A small-molecule ligand and the protein it binds are described below.
Small molecule (SMILES): CC(=O)N[C@H]1[C@H](O[C@H]2[C@H](O)[C@@H](NC(C)=O)CO[C@@H]2CO[C@@H]2O[C@@H](C)[C@@H](O)[C@@H](O)[C@@H]2O)O[C@H](CO)[C@@H](O[C@@H]2O[C@H](CO)[C@@H](O)[C@H](O)[C@@H]2O)[C@@H]1O

Binding-site contacts:
Ligand atom C3 contacts residue ASN66 of chain 14.G at 3.6 Å.
Ligand atom C2 contacts residue ASN66 of chain 14.G at 2.2 Å.
Ligand atom C4 contacts residue ASN66 of chain 14.G at 4.0 Å.
Ligand atom C8 contacts residue PRO64 of chain 14.G at 3.4 Å (hydrophobic).
Ligand atom O7 contacts residue PRO64 of chain 14.G at 3.9 Å.
Ligand atom C1 contacts residue ASN66 of chain 14.G at 1.4 Å.
Ligand atom O5 contacts residue ASN66 of chain 14.G at 2.2 Å (h-bond).
Ligand atom C5 contacts residue ASN66 of chain 14.G at 3.5 Å.
Ligand atom C7 contacts residue PRO64 of chain 14.G at 3.8 Å (hydrophobic).
Ligand atom N2 contacts residue PRO64 of chain 14.G at 4.3 Å.
Ligand atom N2 contacts residue ASN66 of chain 14.G at 2.8 Å (h-bond).
Ligand atom O7 contacts residue ASN66 of chain 14.G at 4.3 Å.
Ligand atom N2 contacts residue ILE65 of chain 14.G at 4.4 Å.
Ligand atom C8 contacts residue GLN87 of chain 14.G at 4.5 Å.
Ligand atom C7 contacts residue ASN66 of chain 14.G at 4.0 Å.

Sequence of chain 14.G:
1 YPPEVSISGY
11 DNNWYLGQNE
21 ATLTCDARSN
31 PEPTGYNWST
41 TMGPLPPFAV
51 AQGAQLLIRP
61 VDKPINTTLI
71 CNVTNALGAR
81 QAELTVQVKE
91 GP